A small-molecule ligand and the protein it binds are described below.
Small molecule (SMILES): Nc1nc2c(ncn2[C@@H]2O[C@H](CO[P](=O)(O)O[P](=O)(O)NP(=O)(O)O)[C@@H](O)[C@H]2O)c(=O)[nH]1

Sequence of chain 1.B:
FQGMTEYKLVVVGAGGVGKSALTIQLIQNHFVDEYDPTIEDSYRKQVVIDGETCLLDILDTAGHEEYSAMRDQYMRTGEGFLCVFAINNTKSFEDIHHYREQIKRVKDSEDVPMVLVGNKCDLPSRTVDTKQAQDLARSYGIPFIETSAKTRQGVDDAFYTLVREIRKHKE

Binding-site contacts:
Ligand atom O2A contacts residue GLY19 of chain 1.B at 3.3 Å.
Ligand atom O1B contacts residue GLY19 of chain 1.B at 3.1 Å (h-bond).
Ligand atom N2 contacts residue ASP123 of chain 1.B at 2.9 Å (salt-bridge).
Ligand atom O3G contacts residue GLY64 of chain 1.B at 2.8 Å (h-bond).
Ligand atom C8 contacts residue ALA22 of chain 1.B at 3.6 Å (hydrophobic).
Ligand atom N1 contacts residue ASP123 of chain 1.B at 2.8 Å (salt-bridge).
Ligand atom PG contacts residue MG1 of chain 1.K at 3.3 Å.
Ligand atom O2B contacts residue SER21 of chain 1.B at 2.9 Å (h-bond).
Ligand atom O3' contacts residue ASP34 of chain 1.B at 2.8 Å (salt-bridge).
Ligand atom O6 contacts residue LYS121 of chain 1.B at 3.3 Å.
Ligand atom O2G contacts residue THR39 of chain 1.B at 2.9 Å (h-bond).
Ligand atom O3G contacts residue LYS20 of chain 1.B at 2.6 Å (salt-bridge).
Ligand atom C6 contacts residue ASP123 of chain 1.B at 3.6 Å.
Ligand atom O1B contacts residue GLY17 of chain 1.B at 3.6 Å (h-bond).
Ligand atom C3' contacts residue GLU35 of chain 1.B at 3.6 Å.
Ligand atom O2A contacts residue ALA22 of chain 1.B at 2.7 Å (h-bond).
Ligand atom N2 contacts residue LEU124 of chain 1.B at 3.5 Å.
Ligand atom O4' contacts residue LYS121 of chain 1.B at 3.2 Å (salt-bridge).
Ligand atom O1B contacts residue LYS20 of chain 1.B at 2.8 Å (salt-bridge).
Ligand atom O2B contacts residue MG1 of chain 1.K at 2.1 Å.
Ligand atom O2A contacts residue SER21 of chain 1.B at 3.4 Å (h-bond).
Ligand atom O6 contacts residue ASP123 of chain 1.B at 3.5 Å (salt-bridge).
Ligand atom O2' contacts residue PHE32 of chain 1.B at 3.4 Å.
Ligand atom O2' contacts residue VAL33 of chain 1.B at 2.7 Å (h-bond).
Ligand atom O1G contacts residue PRO38 of chain 1.B at 3.4 Å.
Ligand atom N3B contacts residue GLY17 of chain 1.B at 3.1 Å (h-bond).
Ligand atom O3A contacts residue GLY19 of chain 1.B at 3.3 Å (h-bond).
Ligand atom O2G contacts residue MG1 of chain 1.K at 2.0 Å.
Ligand atom O1B contacts residue VAL18 of chain 1.B at 3.3 Å (h-bond).
Ligand atom O3G contacts residue GLY16 of chain 1.B at 3.6 Å.
Ligand atom N3B contacts residue MG1 of chain 1.K at 3.5 Å.
Ligand atom N7 contacts residue ASN120 of chain 1.B at 3.1 Å (h-bond).
Ligand atom O6 contacts residue ASN120 of chain 1.B at 3.3 Å (h-bond).
Ligand atom O2' contacts residue ASP34 of chain 1.B at 3.1 Å (salt-bridge).
Ligand atom C2' contacts residue VAL33 of chain 1.B at 3.5 Å (hydrophobic).
Ligand atom O6 contacts residue ALA150 of chain 1.B at 2.9 Å (h-bond).
Ligand atom O6 contacts residue SER149 of chain 1.B at 3.5 Å.
Ligand atom PB contacts residue MG1 of chain 1.K at 3.2 Å.
Ligand atom C8 contacts residue GLY19 of chain 1.B at 3.6 Å.
Ligand atom O2B contacts residue LYS20 of chain 1.B at 3.5 Å (salt-bridge).